Sequence of chain 1.A:
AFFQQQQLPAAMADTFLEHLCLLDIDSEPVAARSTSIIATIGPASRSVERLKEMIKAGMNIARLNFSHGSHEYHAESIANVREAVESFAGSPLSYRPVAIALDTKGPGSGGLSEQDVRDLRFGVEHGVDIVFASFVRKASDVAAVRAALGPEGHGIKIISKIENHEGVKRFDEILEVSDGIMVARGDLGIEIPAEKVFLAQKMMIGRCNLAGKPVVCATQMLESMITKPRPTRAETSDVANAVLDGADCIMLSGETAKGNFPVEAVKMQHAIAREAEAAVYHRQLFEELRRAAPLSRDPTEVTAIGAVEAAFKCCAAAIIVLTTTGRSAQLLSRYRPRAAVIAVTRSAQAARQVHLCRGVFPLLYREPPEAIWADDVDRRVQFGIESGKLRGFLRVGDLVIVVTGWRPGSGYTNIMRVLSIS

This protein binds this small molecule.
Small molecule (SMILES): O=C([O-])C(=O)[O-]

Binding-site contacts:
Ligand atom O1 contacts residue GLU188 of chain 1.A at 2.8 Å (salt-bridge).
Ligand atom O4 contacts residue MET276 of chain 1.A at 4.1 Å.
Ligand atom O2 contacts residue LYS186 of chain 1.A at 2.7 Å (salt-bridge).
Ligand atom C1 contacts residue ALA209 of chain 1.A at 3.6 Å (hydrophobic).
Ligand atom O2 contacts residue MG1 of chain 1.K at 2.2 Å.
Ligand atom O2 contacts residue ALA209 of chain 1.A at 4.4 Å.
Ligand atom O3 contacts residue THR244 of chain 1.A at 2.6 Å (h-bond).
Ligand atom C1 contacts residue MG1 of chain 1.K at 2.8 Å.
Ligand atom O4 contacts residue ARG87 of chain 1.A at 4.1 Å.
Ligand atom O2 contacts residue GLU188 of chain 1.A at 3.4 Å (salt-bridge).
Ligand atom C2 contacts residue THR244 of chain 1.A at 4.0 Å.
Ligand atom O3 contacts residue ALA209 of chain 1.A at 3.4 Å.
Ligand atom O4 contacts residue LYS186 of chain 1.A at 3.7 Å.
Ligand atom C2 contacts residue MG1 of chain 1.K at 2.9 Å.
Ligand atom O3 contacts residue GLY211 of chain 1.A at 2.9 Å (h-bond).
Ligand atom O4 contacts residue MG1 of chain 1.K at 4.1 Å.
Ligand atom O4 contacts residue THR244 of chain 1.A at 3.5 Å (h-bond).
Ligand atom O1 contacts residue ALA209 of chain 1.A at 3.9 Å.
Ligand atom O1 contacts residue GLY211 of chain 1.A at 3.9 Å.
Ligand atom C1 contacts residue ASP212 of chain 1.A at 3.8 Å.
Ligand atom C1 contacts residue GLU188 of chain 1.A at 3.5 Å.
Ligand atom C2 contacts residue ALA209 of chain 1.A at 3.9 Å (hydrophobic).
Ligand atom O2 contacts residue ASP212 of chain 1.A at 4.1 Å.
Ligand atom O3 contacts residue MG1 of chain 1.K at 4.1 Å.
Ligand atom O4 contacts residue MET207 of chain 1.A at 4.3 Å.
Ligand atom C2 contacts residue LYS186 of chain 1.A at 3.5 Å.
Ligand atom C1 contacts residue GLY211 of chain 1.A at 3.9 Å.
Ligand atom O3 contacts residue ARG210 of chain 1.A at 3.6 Å.
Ligand atom O4 contacts residue ALA209 of chain 1.A at 4.2 Å.
Ligand atom O1 contacts residue MG1 of chain 1.K at 2.1 Å.
Ligand atom O1 contacts residue ASP212 of chain 1.A at 2.7 Å (salt-bridge).
Ligand atom O3 contacts residue ASP212 of chain 1.A at 3.8 Å.
Ligand atom C1 contacts residue THR244 of chain 1.A at 3.7 Å.
Ligand atom C2 contacts residue GLU188 of chain 1.A at 3.9 Å.